A protein and the small-molecule ligand that binds it are described below.
Small molecule (SMILES): CC(=O)N[C@@H](Cc1ccc(OP(=O)(O)O)cc1)C(=O)N[C@H](C(=O)N[C@@H](CC(N)=O)C(=O)N[C@H](C(=O)O)C(C)C)C(C)C

Sequence of chain 2.C:
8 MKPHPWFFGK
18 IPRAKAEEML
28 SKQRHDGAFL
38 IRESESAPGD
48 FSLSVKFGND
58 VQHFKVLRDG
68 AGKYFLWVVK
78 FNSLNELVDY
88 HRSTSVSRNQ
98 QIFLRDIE

Binding-site contacts:
Ligand atom N contacts residue HIS60 of chain 2.C at 2.8 Å (h-bond).
Ligand atom CG contacts residue LEU73 of chain 2.C at 3.5 Å (hydrophobic).
Ligand atom P contacts residue SER43 of chain 2.C at 3.5 Å.
Ligand atom OD1 contacts residue PHE61 of chain 2.C at 3.5 Å.
Ligand atom CD2 contacts residue ARG20 of chain 2.C at 3.5 Å.
Ligand atom CE2 contacts residue ARG20 of chain 2.C at 3.2 Å.
Ligand atom ND2 contacts residue LYS62 of chain 2.C at 2.8 Å (salt-bridge).
Ligand atom ND2 contacts residue LEU73 of chain 2.C at 2.8 Å (h-bond).
Ligand atom CA contacts residue HIS60 of chain 2.C at 3.2 Å.
Ligand atom OD1 contacts residue LYS62 of chain 2.C at 2.9 Å (salt-bridge).
Ligand atom CB contacts residue LEU73 of chain 2.C at 3.4 Å (hydrophobic).
Ligand atom O3P contacts residue SER43 of chain 2.C at 2.7 Å (h-bond).
Ligand atom CB contacts residue HIS60 of chain 2.C at 3.6 Å.
Ligand atom O1P contacts residue SER49 of chain 2.C at 2.6 Å (h-bond).
Ligand atom C contacts residue ARG20 of chain 2.C at 3.3 Å.
Ligand atom CG1 contacts residue PHE61 of chain 2.C at 3.7 Å (hydrophobic).
Ligand atom O2P contacts residue ARG39 of chain 2.C at 2.8 Å (salt-bridge).
Ligand atom CA contacts residue TRP74 of chain 2.C at 3.6 Å (hydrophobic).
Ligand atom CD2 contacts residue LYS62 of chain 2.C at 3.8 Å.
Ligand atom CG contacts residue LYS62 of chain 2.C at 3.6 Å.
Ligand atom O contacts residue TRP74 of chain 2.C at 3.8 Å.
Ligand atom O3P contacts residue SER41 of chain 2.C at 3.6 Å.
Ligand atom O1P contacts residue ARG39 of chain 2.C at 2.9 Å (salt-bridge).
Ligand atom C contacts residue HIS60 of chain 2.C at 3.4 Å.
Ligand atom CE2 contacts residue SER49 of chain 2.C at 3.6 Å.
Ligand atom CD1 contacts residue LYS62 of chain 2.C at 3.8 Å.
Ligand atom CG2 contacts residue GLN59 of chain 2.C at 3.8 Å.
Ligand atom CE1 contacts residue LYS62 of chain 2.C at 3.7 Å.
Ligand atom CZ contacts residue ARG20 of chain 2.C at 3.5 Å.
Ligand atom P contacts residue SER49 of chain 2.C at 3.8 Å.
Ligand atom CG2 contacts residue LYS62 of chain 2.C at 3.8 Å.
Ligand atom P contacts residue ARG39 of chain 2.C at 3.7 Å.
Ligand atom P contacts residue SER41 of chain 2.C at 3.7 Å.
Ligand atom O2P contacts residue ARG20 of chain 2.C at 2.7 Å (salt-bridge).
Ligand atom CB contacts residue PHE61 of chain 2.C at 3.6 Å (hydrophobic).
Ligand atom CG2 contacts residue HIS60 of chain 2.C at 3.7 Å.
Ligand atom CB contacts residue TRP74 of chain 2.C at 3.7 Å (hydrophobic).
Ligand atom OH contacts residue SER43 of chain 2.C at 3.2 Å (h-bond).
Ligand atom O contacts residue ARG20 of chain 2.C at 2.5 Å (salt-bridge).
Ligand atom O1P contacts residue SER41 of chain 2.C at 2.9 Å (h-bond).